Binding-site contacts:
Ligand atom C3 contacts residue LYS331 of chain 1.J at 3.9 Å.
Ligand atom C4 contacts residue NAG1 of chain 1.BA at 4.2 Å.
Ligand atom C6 contacts residue TYR107 of chain 1.J at 4.3 Å (hydrophobic).
Ligand atom O7 contacts residue ASN257 of chain 1.J at 3.0 Å (h-bond).
Ligand atom N2 contacts residue ASN257 of chain 1.J at 3.1 Å (h-bond).
Ligand atom C8 contacts residue ILE256 of chain 1.J at 3.8 Å (hydrophobic).
Ligand atom C2 contacts residue LYS331 of chain 1.J at 4.1 Å.
Ligand atom C6 contacts residue NAG1 of chain 1.BA at 4.4 Å.
Ligand atom C7 contacts residue ILE256 of chain 1.J at 4.0 Å (hydrophobic).
Ligand atom N2 contacts residue LYS331 of chain 1.J at 4.2 Å.
Ligand atom C3 contacts residue ASN257 of chain 1.J at 3.8 Å.
Ligand atom C3 contacts residue NAG1 of chain 1.BA at 4.3 Å.
Ligand atom C3 contacts residue TYR307 of chain 1.J at 3.4 Å (hydrophobic).
Ligand atom C5 contacts residue NAG1 of chain 1.BA at 3.5 Å.
Ligand atom O3 contacts residue TYR307 of chain 1.J at 3.8 Å.
Ligand atom C6 contacts residue ASN257 of chain 1.J at 3.8 Å.
Ligand atom O5 contacts residue ASN257 of chain 1.J at 2.2 Å (h-bond).
Ligand atom C4 contacts residue ASN257 of chain 1.J at 4.2 Å.
Ligand atom C5 contacts residue ASN257 of chain 1.J at 3.9 Å.
Ligand atom C5 contacts residue ASN257 of chain 1.J at 3.6 Å.
Ligand atom O7 contacts residue ILE256 of chain 1.J at 4.1 Å.
Ligand atom O7 contacts residue NAG1 of chain 1.BA at 3.7 Å.
Ligand atom C1 contacts residue NAG1 of chain 1.BA at 4.2 Å.
Ligand atom C8 contacts residue NAG1 of chain 1.BA at 3.4 Å.
Ligand atom C7 contacts residue ASN257 of chain 1.J at 3.3 Å.
Ligand atom C7 contacts residue NAG1 of chain 1.BA at 4.1 Å.
Ligand atom C2 contacts residue ASN257 of chain 1.J at 2.5 Å.
Ligand atom O5 contacts residue NAG1 of chain 1.BA at 4.0 Å.
Ligand atom C1 contacts residue ASN257 of chain 1.J at 1.4 Å.
Ligand atom O3 contacts residue LYS331 of chain 1.J at 2.8 Å (salt-bridge).
Ligand atom O4 contacts residue NAG1 of chain 1.BA at 4.2 Å.
Ligand atom C8 contacts residue PRO308 of chain 1.J at 3.3 Å (hydrophobic).
Ligand atom C2 contacts residue TYR307 of chain 1.J at 3.8 Å (hydrophobic).
Ligand atom O5 contacts residue LYS331 of chain 1.J at 4.4 Å.
Ligand atom N2 contacts residue TYR307 of chain 1.J at 3.2 Å (h-bond).
Ligand atom C7 contacts residue TYR307 of chain 1.J at 4.2 Å (hydrophobic).
Ligand atom O7 contacts residue LYS331 of chain 1.J at 4.4 Å.
Ligand atom C1 contacts residue TYR307 of chain 1.J at 4.2 Å (hydrophobic).
Ligand atom C4 contacts residue ASN257 of chain 1.J at 4.3 Å.
Ligand atom C8 contacts residue TYR307 of chain 1.J at 3.8 Å (hydrophobic).

Sequence of chain 1.J:
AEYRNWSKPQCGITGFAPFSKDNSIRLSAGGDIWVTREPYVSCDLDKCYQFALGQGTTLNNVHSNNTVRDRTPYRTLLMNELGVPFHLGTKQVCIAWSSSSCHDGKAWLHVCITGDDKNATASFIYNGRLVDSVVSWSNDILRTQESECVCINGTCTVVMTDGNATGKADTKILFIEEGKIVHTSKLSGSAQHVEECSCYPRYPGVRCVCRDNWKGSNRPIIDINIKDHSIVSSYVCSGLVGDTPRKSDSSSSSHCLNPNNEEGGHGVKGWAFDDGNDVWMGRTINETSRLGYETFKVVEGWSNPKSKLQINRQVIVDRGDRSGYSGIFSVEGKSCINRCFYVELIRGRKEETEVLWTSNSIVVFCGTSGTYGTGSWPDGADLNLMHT

A protein and the small-molecule ligand that binds it are described below.
Small molecule (SMILES): CC(=O)N[C@H]1[C@H](O[C@H]2[C@H](O)[C@@H](NC(C)=O)CO[C@@H]2CO[C@@H]2O[C@@H](C)[C@@H](O)[C@@H](O)[C@@H]2O)O[C@H](CO)[C@@H](O[C@@H]2O[C@H](CO)[C@@H](O)[C@H](O)[C@@H]2O)[C@@H]1O